Binding-site contacts:
Ligand atom O5 contacts residue SER22 of chain 1.A at 3.6 Å.
Ligand atom O4 contacts residue ASP104 of chain 1.A at 3.6 Å (salt-bridge).
Ligand atom O3 contacts residue CA1 of chain 1.F at 2.5 Å.
Ligand atom C2 contacts residue ASP99 of chain 1.A at 3.9 Å.
Ligand atom C5 contacts residue DH61 of chain 1.H at 2.4 Å.
Ligand atom O2 contacts residue CA1 of chain 1.F at 2.5 Å.
Ligand atom O4 contacts residue ASP99 of chain 1.A at 3.7 Å.
Ligand atom C6 contacts residue SER22 of chain 1.A at 3.4 Å.
Ligand atom O2 contacts residue GLY114 of chain 1.B at 2.6 Å (h-bond).
Ligand atom C6 contacts residue ASP96 of chain 1.A at 3.6 Å.
Ligand atom O2 contacts residue SER22 of chain 1.A at 3.3 Å.
Ligand atom C4 contacts residue CA1 of chain 1.F at 4.0 Å.
Ligand atom C3 contacts residue ASP104 of chain 1.A at 3.8 Å.
Ligand atom C2 contacts residue CA1 of chain 1.F at 3.4 Å.
Ligand atom O3 contacts residue ASP104 of chain 1.A at 3.0 Å (salt-bridge).
Ligand atom O5 contacts residue SER23 of chain 1.A at 3.0 Å (h-bond).
Ligand atom O2 contacts residue ASN21 of chain 1.A at 3.0 Å (h-bond).
Ligand atom C6 contacts residue DH61 of chain 1.H at 1.5 Å.
Ligand atom O2 contacts residue ASP104 of chain 1.A at 3.7 Å.
Ligand atom O4 contacts residue CA1 of chain 1.E at 2.7 Å.
Ligand atom C4 contacts residue ASP104 of chain 1.A at 3.5 Å.
Ligand atom O4 contacts residue GLU95 of chain 1.A at 3.5 Å (salt-bridge).
Ligand atom C3 contacts residue CA1 of chain 1.F at 3.4 Å.
Ligand atom C7 contacts residue SER23 of chain 1.A at 3.3 Å.
Ligand atom C3 contacts residue CA1 of chain 1.E at 3.4 Å.
Ligand atom O4 contacts residue ASP96 of chain 1.A at 2.6 Å (salt-bridge).
Ligand atom C4 contacts residue ASP96 of chain 1.A at 3.4 Å.
Ligand atom O3 contacts residue ASP101 of chain 1.A at 3.0 Å (salt-bridge).
Ligand atom C4 contacts residue SER22 of chain 1.A at 3.7 Å.
Ligand atom O3 contacts residue CA1 of chain 1.E at 2.4 Å.
Ligand atom O5 contacts residue DH61 of chain 1.H at 3.0 Å (h-bond).
Ligand atom O4 contacts residue GLY97 of chain 1.A at 4.0 Å.
Ligand atom O3 contacts residue ASP99 of chain 1.A at 2.6 Å (salt-bridge).
Ligand atom C1 contacts residue GLY114 of chain 1.B at 4.0 Å.
Ligand atom C1 contacts residue SER23 of chain 1.A at 3.7 Å.
Ligand atom C4 contacts residue CA1 of chain 1.E at 3.4 Å.
Ligand atom C2 contacts residue GLY114 of chain 1.B at 3.4 Å.
Ligand atom C4 contacts residue DH61 of chain 1.H at 3.7 Å.
Ligand atom C5 contacts residue SER22 of chain 1.A at 3.8 Å.
Ligand atom C3 contacts residue ASP99 of chain 1.A at 3.1 Å.

Sequence of chain 1.A:
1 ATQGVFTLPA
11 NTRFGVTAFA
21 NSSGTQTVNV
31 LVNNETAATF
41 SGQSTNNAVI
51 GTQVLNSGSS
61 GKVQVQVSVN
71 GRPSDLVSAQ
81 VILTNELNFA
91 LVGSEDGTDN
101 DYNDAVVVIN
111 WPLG

Sequence of chain 1.B:
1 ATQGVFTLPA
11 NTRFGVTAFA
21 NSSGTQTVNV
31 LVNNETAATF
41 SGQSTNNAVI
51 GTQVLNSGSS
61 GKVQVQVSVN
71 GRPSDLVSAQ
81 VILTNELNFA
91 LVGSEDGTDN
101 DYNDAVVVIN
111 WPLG

The small molecule below binds the protein below.
Small molecule (SMILES): CO[C@H]1O[C@H](CO)[C@@H](O)[C@H](O)[C@@H]1O